Binding-site contacts:
Ligand atom C1 contacts residue LEU360 of chain 4.B at 4.4 Å (hydrophobic).
Ligand atom C2 contacts residue MPD1 of chain 1.M at 3.8 Å.
Ligand atom O3 contacts residue MPD1 of chain 1.M at 2.3 Å (h-bond).
Ligand atom O7 contacts residue ASN67 of chain 4.B at 3.2 Å (h-bond).
Ligand atom C1 contacts residue ASN67 of chain 4.B at 1.4 Å.
Ligand atom O4 contacts residue MPD1 of chain 1.M at 4.2 Å.
Ligand atom C6 contacts residue MPD1 of chain 1.M at 3.7 Å.
Ligand atom O5 contacts residue MPD1 of chain 1.M at 3.3 Å (h-bond).
Ligand atom C5 contacts residue ASN67 of chain 4.B at 3.6 Å.
Ligand atom O7 contacts residue MPD1 of chain 1.M at 3.9 Å.
Ligand atom O6 contacts residue MPD1 of chain 1.M at 3.8 Å.
Ligand atom O7 contacts residue TYR389 of chain 1.B at 3.4 Å.
Ligand atom C2 contacts residue ASN67 of chain 4.B at 2.4 Å.
Ligand atom N2 contacts residue LEU360 of chain 4.B at 3.7 Å.
Ligand atom C3 contacts residue MPD1 of chain 1.M at 3.3 Å.
Ligand atom N2 contacts residue ASN67 of chain 4.B at 2.9 Å (h-bond).
Ligand atom O5 contacts residue ASN67 of chain 4.B at 2.4 Å (h-bond).
Ligand atom C3 contacts residue ASN67 of chain 4.B at 3.8 Å.
Ligand atom C1 contacts residue TYR389 of chain 1.B at 4.0 Å (hydrophobic).
Ligand atom C7 contacts residue LEU360 of chain 4.B at 3.8 Å (hydrophobic).
Ligand atom C7 contacts residue MPD1 of chain 1.M at 4.4 Å.
Ligand atom C4 contacts residue MPD1 of chain 1.M at 3.6 Å.
Ligand atom C2 contacts residue TYR389 of chain 1.B at 4.2 Å (hydrophobic).
Ligand atom C8 contacts residue LEU360 of chain 4.B at 3.5 Å (hydrophobic).
Ligand atom C5 contacts residue MPD1 of chain 1.M at 3.5 Å.
Ligand atom O5 contacts residue TYR389 of chain 1.B at 4.2 Å.
Ligand atom C7 contacts residue ASN67 of chain 4.B at 3.3 Å.
Ligand atom C1 contacts residue MPD1 of chain 1.M at 4.0 Å.
Ligand atom C4 contacts residue ASN67 of chain 4.B at 4.2 Å.

The protein below binds the small molecule below.
Small molecule (SMILES): CC(=O)N[C@H]1[C@H](O[C@H]2[C@H](O)[C@@H](NC(C)=O)CO[C@@H]2CO)O[C@H](CO)[C@@H](O[C@@H]2O[C@H](CO)[C@@H](O)[C@H](O)[C@@H]2O)[C@@H]1O

Sequence of chain 1.B:
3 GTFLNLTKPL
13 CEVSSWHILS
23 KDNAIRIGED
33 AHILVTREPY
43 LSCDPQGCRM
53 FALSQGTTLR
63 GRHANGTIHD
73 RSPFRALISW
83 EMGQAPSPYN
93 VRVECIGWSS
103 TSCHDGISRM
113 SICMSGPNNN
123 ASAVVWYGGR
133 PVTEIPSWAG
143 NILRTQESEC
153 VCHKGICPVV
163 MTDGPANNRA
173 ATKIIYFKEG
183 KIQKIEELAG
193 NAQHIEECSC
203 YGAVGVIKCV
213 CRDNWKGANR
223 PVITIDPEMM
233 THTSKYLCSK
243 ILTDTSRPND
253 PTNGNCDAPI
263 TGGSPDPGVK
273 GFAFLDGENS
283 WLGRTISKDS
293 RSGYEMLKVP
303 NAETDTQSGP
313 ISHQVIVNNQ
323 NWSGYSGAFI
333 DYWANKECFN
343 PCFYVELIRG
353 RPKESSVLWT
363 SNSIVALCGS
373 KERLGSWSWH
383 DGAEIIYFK

Sequence of chain 4.B:
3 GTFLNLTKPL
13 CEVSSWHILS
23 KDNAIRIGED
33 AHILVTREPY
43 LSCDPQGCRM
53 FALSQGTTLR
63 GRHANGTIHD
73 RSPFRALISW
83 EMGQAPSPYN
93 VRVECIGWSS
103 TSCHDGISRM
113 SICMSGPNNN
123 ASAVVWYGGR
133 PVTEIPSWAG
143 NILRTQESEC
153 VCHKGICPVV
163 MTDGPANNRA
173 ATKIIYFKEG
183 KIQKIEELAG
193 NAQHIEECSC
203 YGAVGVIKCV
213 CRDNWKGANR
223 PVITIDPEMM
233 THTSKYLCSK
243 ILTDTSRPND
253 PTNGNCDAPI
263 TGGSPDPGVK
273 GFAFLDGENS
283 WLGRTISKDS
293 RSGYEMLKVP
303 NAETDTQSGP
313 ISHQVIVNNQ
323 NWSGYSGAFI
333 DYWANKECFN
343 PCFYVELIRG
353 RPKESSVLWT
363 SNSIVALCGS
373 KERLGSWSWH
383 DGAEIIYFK